Binding-site contacts:
Ligand atom C6 contacts residue PRO231 of chain 13.C at 4.0 Å (hydrophobic).
Ligand atom C3 contacts residue ARG104 of chain 13.C at 3.9 Å.
Ligand atom O1B contacts residue ARG104 of chain 13.C at 2.8 Å (salt-bridge).
Ligand atom C4 contacts residue ARG104 of chain 13.C at 4.0 Å.
Ligand atom O6 contacts residue PRO274 of chain 13.A at 3.7 Å.
Ligand atom O4 contacts residue ARG95 of chain 13.C at 3.6 Å.
Ligand atom C5 contacts residue PRO231 of chain 13.C at 3.6 Å (hydrophobic).
Ligand atom O3 contacts residue GLY282 of chain 13.A at 3.4 Å.
Ligand atom C1 contacts residue ARG104 of chain 13.C at 3.7 Å.
Ligand atom O4 contacts residue ASP232 of chain 13.C at 2.8 Å (salt-bridge).
Ligand atom C4 contacts residue PRO274 of chain 13.A at 4.0 Å (hydrophobic).
Ligand atom O4 contacts residue ASP91 of chain 13.C at 2.8 Å (salt-bridge).
Ligand atom C4 contacts residue ASN275 of chain 13.A at 3.8 Å.
Ligand atom C10 contacts residue PRO231 of chain 13.C at 3.9 Å (hydrophobic).
Ligand atom C11 contacts residue ASP232 of chain 13.C at 3.8 Å.
Ligand atom O10 contacts residue ARG270 of chain 13.A at 4.0 Å.
Ligand atom C5 contacts residue PRO274 of chain 13.A at 3.9 Å (hydrophobic).
Ligand atom C6 contacts residue ASP91 of chain 13.C at 3.9 Å.
Ligand atom C3 contacts residue PRO274 of chain 13.A at 3.8 Å (hydrophobic).
Ligand atom C11 contacts residue ILE233 of chain 13.C at 3.8 Å (hydrophobic).
Ligand atom C11 contacts residue GLY234 of chain 13.C at 3.9 Å.
Ligand atom O4 contacts residue PRO231 of chain 13.C at 3.8 Å.
Ligand atom O6 contacts residue ASP91 of chain 13.C at 3.3 Å.
Ligand atom N5 contacts residue ASN275 of chain 13.A at 3.5 Å (h-bond).
Ligand atom O4 contacts residue ASN275 of chain 13.A at 3.0 Å (h-bond).
Ligand atom N5 contacts residue PRO231 of chain 13.C at 2.9 Å (h-bond).
Ligand atom C3 contacts residue ARG95 of chain 13.C at 3.9 Å.
Ligand atom O10 contacts residue ASN275 of chain 13.A at 2.9 Å (h-bond).
Ligand atom O3 contacts residue ASP91 of chain 13.C at 4.0 Å.
Ligand atom C3 contacts residue ASP232 of chain 13.C at 4.1 Å.
Ligand atom O7 contacts residue SER180 of chain 13.C at 3.7 Å.
Ligand atom O7 contacts residue PRO274 of chain 13.A at 3.4 Å.
Ligand atom C4 contacts residue ASP232 of chain 13.C at 3.5 Å.
Ligand atom C4 contacts residue ASP91 of chain 13.C at 3.3 Å.
Ligand atom C5 contacts residue ASN275 of chain 13.A at 3.5 Å.
Ligand atom C11 contacts residue PRO231 of chain 13.C at 4.0 Å (hydrophobic).
Ligand atom O3 contacts residue PRO274 of chain 13.A at 3.9 Å.
Ligand atom C3 contacts residue PRO274 of chain 13.A at 4.1 Å (hydrophobic).
Ligand atom C4 contacts residue PRO231 of chain 13.C at 3.4 Å (hydrophobic).
Ligand atom C10 contacts residue ASN275 of chain 13.A at 3.2 Å.

The protein below binds the small molecule below.
Small molecule (SMILES): CC(=O)N[C@@H]1[C@@H](O)[C@H](O[C@@H]2O[C@H](CO[C@]3(C(=O)O)C[C@H](O)[C@@H](NC(C)=O)[C@H]([C@H](O)[C@H](O)CO)O3)[C@H](O)[C@H](O)[C@H]2O)[C@@H](CO)O[C@H]1O

Sequence of chain 13.A:
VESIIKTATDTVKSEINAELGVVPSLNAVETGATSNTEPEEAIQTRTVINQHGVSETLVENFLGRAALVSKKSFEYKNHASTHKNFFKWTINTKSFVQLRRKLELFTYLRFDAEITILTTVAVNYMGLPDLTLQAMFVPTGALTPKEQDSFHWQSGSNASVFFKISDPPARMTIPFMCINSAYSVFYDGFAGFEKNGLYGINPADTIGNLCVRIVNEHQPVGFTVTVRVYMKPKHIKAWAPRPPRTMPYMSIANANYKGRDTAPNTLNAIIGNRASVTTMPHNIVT

Sequence of chain 13.C:
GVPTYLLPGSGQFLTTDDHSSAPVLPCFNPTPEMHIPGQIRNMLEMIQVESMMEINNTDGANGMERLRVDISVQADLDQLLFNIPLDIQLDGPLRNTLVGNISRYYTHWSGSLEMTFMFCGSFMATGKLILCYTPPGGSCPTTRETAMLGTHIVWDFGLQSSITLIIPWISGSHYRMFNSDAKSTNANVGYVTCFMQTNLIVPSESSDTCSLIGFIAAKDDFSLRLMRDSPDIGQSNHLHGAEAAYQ